Sequence of chain 1.B:
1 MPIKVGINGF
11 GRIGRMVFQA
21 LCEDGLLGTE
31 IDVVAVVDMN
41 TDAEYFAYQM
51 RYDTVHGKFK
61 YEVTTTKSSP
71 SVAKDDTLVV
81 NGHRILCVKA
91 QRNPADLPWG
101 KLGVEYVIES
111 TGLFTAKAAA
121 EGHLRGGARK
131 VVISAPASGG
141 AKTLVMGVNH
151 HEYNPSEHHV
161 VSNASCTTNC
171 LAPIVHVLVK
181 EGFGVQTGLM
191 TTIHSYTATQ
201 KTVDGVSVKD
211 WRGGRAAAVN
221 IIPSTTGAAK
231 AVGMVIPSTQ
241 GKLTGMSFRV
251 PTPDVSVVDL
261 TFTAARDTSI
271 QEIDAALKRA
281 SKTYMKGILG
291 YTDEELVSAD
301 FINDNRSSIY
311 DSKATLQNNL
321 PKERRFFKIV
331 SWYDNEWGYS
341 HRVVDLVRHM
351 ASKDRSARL

Binding-site contacts:
Ligand atom C1 contacts residue THR167 of chain 1.B at 4.3 Å.
Ligand atom C4 contacts residue THR167 of chain 1.B at 3.4 Å.
Ligand atom O9 contacts residue THR197 of chain 1.B at 3.4 Å (h-bond).
Ligand atom O9 contacts residue ARG249 of chain 1.B at 2.6 Å (salt-bridge).
Ligand atom C1 contacts residue CYS166 of chain 1.B at 1.7 Å (hydrophobic).
Ligand atom C1 contacts residue ASN335 of chain 1.B at 4.3 Å.
Ligand atom C1 contacts residue HIS194 of chain 1.B at 3.4 Å.
Ligand atom P7 contacts residue NAD1 of chain 1.E at 4.1 Å.
Ligand atom C1 contacts residue NAD1 of chain 1.E at 4.1 Å.
Ligand atom O8 contacts residue THR197 of chain 1.B at 3.2 Å (h-bond).
Ligand atom P7 contacts residue THR197 of chain 1.B at 3.8 Å.
Ligand atom C2 contacts residue HIS194 of chain 1.B at 4.0 Å.
Ligand atom C2 contacts residue CYS166 of chain 1.B at 2.7 Å (hydrophobic).
Ligand atom C5 contacts residue NAD1 of chain 1.E at 3.7 Å.
Ligand atom C5 contacts residue CYS166 of chain 1.B at 3.8 Å (hydrophobic).
Ligand atom O3 contacts residue CYS166 of chain 1.B at 2.6 Å (h-bond).
Ligand atom O3 contacts residue NAD1 of chain 1.E at 3.5 Å (h-bond).
Ligand atom O3 contacts residue ASN335 of chain 1.B at 3.8 Å.
Ligand atom C4 contacts residue HIS194 of chain 1.B at 4.3 Å.
Ligand atom O9 contacts residue THR199 of chain 1.B at 3.8 Å.
Ligand atom P7 contacts residue ARG249 of chain 1.B at 3.9 Å.
Ligand atom O8 contacts residue THR199 of chain 1.B at 4.1 Å.
Ligand atom C6 contacts residue ARG249 of chain 1.B at 4.0 Å.
Ligand atom C6 contacts residue NAD1 of chain 1.E at 4.2 Å.
Ligand atom C6 contacts residue THR197 of chain 1.B at 3.9 Å.
Ligand atom C4 contacts residue CYS166 of chain 1.B at 3.4 Å (hydrophobic).
Ligand atom C4 contacts residue SER165 of chain 1.B at 4.0 Å.
Ligand atom C2 contacts residue THR167 of chain 1.B at 4.3 Å.
Ligand atom O8 contacts residue ALA198 of chain 1.B at 4.5 Å.
Ligand atom O8 contacts residue NAD1 of chain 1.E at 3.8 Å.
Ligand atom O3 contacts residue THR197 of chain 1.B at 4.4 Å.
Ligand atom O3 contacts residue HIS194 of chain 1.B at 2.6 Å (h-bond).
Ligand atom O10 contacts residue NAD1 of chain 1.E at 2.8 Å (h-bond).

A small-molecule ligand and the protein it binds are described below.
Small molecule (SMILES): C=C(C=O)CCP(=O)(O)O